Binding-site contacts:
Ligand atom N2 contacts residue ASN12 of chain 8.B at 3.8 Å.
Ligand atom C2 contacts residue ASN12 of chain 8.B at 3.2 Å.
Ligand atom C5 contacts residue ASN12 of chain 8.B at 4.1 Å.
Ligand atom C7 contacts residue ASN12 of chain 8.B at 3.9 Å.
Ligand atom O5 contacts residue ASN12 of chain 8.B at 2.7 Å (h-bond).
Ligand atom O7 contacts residue ASN12 of chain 8.B at 3.7 Å.
Ligand atom C1 contacts residue ASN12 of chain 8.B at 2.2 Å.

A protein and the small-molecule ligand that binds it are described below.
Small molecule (SMILES): CC(=O)N[C@H]1[C@H](O[C@H]2[C@H](O)[C@@H](NC(C)=O)CO[C@@H]2CO)O[C@H](CO)[C@@H](O)[C@@H]1O

Sequence of chain 8.B:
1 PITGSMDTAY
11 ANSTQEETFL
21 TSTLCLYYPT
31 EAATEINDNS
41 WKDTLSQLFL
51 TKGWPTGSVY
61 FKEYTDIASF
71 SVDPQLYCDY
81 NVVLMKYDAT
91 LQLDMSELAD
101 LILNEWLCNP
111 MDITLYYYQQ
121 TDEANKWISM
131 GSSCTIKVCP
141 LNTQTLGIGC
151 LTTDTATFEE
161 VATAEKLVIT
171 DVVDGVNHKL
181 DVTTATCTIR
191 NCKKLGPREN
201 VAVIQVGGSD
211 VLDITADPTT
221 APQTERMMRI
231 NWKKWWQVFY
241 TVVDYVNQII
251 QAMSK